Sequence of chain 1.B:
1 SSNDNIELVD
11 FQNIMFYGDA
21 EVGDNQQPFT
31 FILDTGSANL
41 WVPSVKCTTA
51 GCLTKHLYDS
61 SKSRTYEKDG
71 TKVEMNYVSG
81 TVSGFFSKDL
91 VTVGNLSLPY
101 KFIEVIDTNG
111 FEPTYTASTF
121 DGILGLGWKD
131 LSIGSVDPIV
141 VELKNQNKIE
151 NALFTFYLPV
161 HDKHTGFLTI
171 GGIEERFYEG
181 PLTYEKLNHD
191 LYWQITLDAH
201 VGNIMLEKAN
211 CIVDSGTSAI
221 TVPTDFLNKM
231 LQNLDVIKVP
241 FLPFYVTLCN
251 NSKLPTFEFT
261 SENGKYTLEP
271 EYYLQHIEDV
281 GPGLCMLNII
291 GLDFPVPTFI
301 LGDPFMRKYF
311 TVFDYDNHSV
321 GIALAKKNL

The protein below binds the small molecule below.
Small molecule (SMILES): CCCCCc1ccc(C(=O)N(Cc2ccc(N(C)c3ccncc3)cc2)C2CCN(CCC(C)C)CC2)cc1

Binding-site contacts:
Ligand atom C45 contacts residue ILE32 of chain 1.B at 3.6 Å (hydrophobic).
Ligand atom C39 contacts residue TRP41 of chain 1.B at 3.8 Å (hydrophobic).
Ligand atom C17 contacts residue ILE123 of chain 1.B at 4.0 Å (hydrophobic).
Ligand atom C33 contacts residue ILE123 of chain 1.B at 3.7 Å (hydrophobic).
Ligand atom C29 contacts residue TYR77 of chain 1.B at 3.5 Å (hydrophobic).
Ligand atom C36 contacts residue ASP214 of chain 1.B at 3.7 Å.
Ligand atom C38 contacts residue ILE300 of chain 1.B at 3.7 Å (hydrophobic).
Ligand atom C25 contacts residue TYR77 of chain 1.B at 3.3 Å (hydrophobic).
Ligand atom N19 contacts residue TYR77 of chain 1.B at 3.9 Å.
Ligand atom O22 contacts residue TYR77 of chain 1.B at 3.2 Å.
Ligand atom C26 contacts residue PHE111 of chain 1.B at 3.9 Å (hydrophobic).
Ligand atom N6 contacts residue SER218 of chain 1.B at 2.7 Å (h-bond).
Ligand atom C3 contacts residue SER218 of chain 1.B at 3.8 Å.
Ligand atom C9 contacts residue GLY216 of chain 1.B at 3.3 Å.
Ligand atom C43 contacts residue TYR115 of chain 1.B at 3.6 Å (hydrophobic).
Ligand atom C20 contacts residue TYR77 of chain 1.B at 3.7 Å (hydrophobic).
Ligand atom C30 contacts residue ILE123 of chain 1.B at 3.8 Å (hydrophobic).
Ligand atom C31 contacts residue TRP41 of chain 1.B at 3.6 Å (hydrophobic).
Ligand atom C28 contacts residue GLY36 of chain 1.B at 3.3 Å.
Ligand atom C15 contacts residue ASP34 of chain 1.B at 3.9 Å.
Ligand atom C14 contacts residue PHE111 of chain 1.B at 4.0 Å (hydrophobic).
Ligand atom C31 contacts residue ILE123 of chain 1.B at 3.9 Å (hydrophobic).
Ligand atom C42 contacts residue ASP121 of chain 1.B at 3.8 Å.
Ligand atom C24 contacts residue ASP34 of chain 1.B at 3.9 Å.
Ligand atom C42 contacts residue TYR115 of chain 1.B at 3.9 Å (hydrophobic).
Ligand atom C45 contacts residue PHE120 of chain 1.B at 4.0 Å (hydrophobic).
Ligand atom C41 contacts residue ASP214 of chain 1.B at 3.9 Å.
Ligand atom C24 contacts residue SER37 of chain 1.B at 4.0 Å.
Ligand atom C41 contacts residue ILE212 of chain 1.B at 3.6 Å (hydrophobic).
Ligand atom C18 contacts residue ASP34 of chain 1.B at 3.3 Å.
Ligand atom C9 contacts residue SER218 of chain 1.B at 3.2 Å.
Ligand atom C43 contacts residue ASP121 of chain 1.B at 3.4 Å.
Ligand atom C37 contacts residue ILE123 of chain 1.B at 3.5 Å (hydrophobic).
Ligand atom C26 contacts residue TYR77 of chain 1.B at 3.9 Å (hydrophobic).
Ligand atom C24 contacts residue GLY36 of chain 1.B at 3.4 Å.
Ligand atom C30 contacts residue PHE111 of chain 1.B at 3.5 Å (hydrophobic).
Ligand atom C41 contacts residue ILE300 of chain 1.B at 3.9 Å (hydrophobic).
Ligand atom C21 contacts residue TYR77 of chain 1.B at 3.4 Å (hydrophobic).
Ligand atom C42 contacts residue GLY122 of chain 1.B at 4.0 Å.
Ligand atom C8 contacts residue GLY216 of chain 1.B at 3.2 Å.